Binding-site contacts:
Ligand atom C6 contacts residue TYR163 of chain 1.C at 3.4 Å (hydrophobic).
Ligand atom CBA contacts residue GLU123 of chain 1.C at 3.4 Å.
Ligand atom C2 contacts residue SER166 of chain 1.C at 3.1 Å.
Ligand atom CBC contacts residue PRO132 of chain 1.A at 3.6 Å (hydrophobic).
Ligand atom N6 contacts residue ASP150 of chain 1.A at 2.9 Å (salt-bridge).
Ligand atom CAM contacts residue ASP150 of chain 1.A at 3.6 Å.
Ligand atom N9 contacts residue TYR163 of chain 1.C at 3.7 Å.
Ligand atom CBC contacts residue GLY149 of chain 1.A at 3.3 Å.
Ligand atom N3 contacts residue TYR163 of chain 1.C at 3.3 Å (h-bond).
Ligand atom OAB contacts residue HIS223 of chain 1.C at 3.6 Å.
Ligand atom CAI contacts residue TYR163 of chain 1.C at 3.5 Å (hydrophobic).
Ligand atom N1 contacts residue SER166 of chain 1.C at 2.6 Å (h-bond).
Ligand atom NAK contacts residue ASP150 of chain 1.A at 3.0 Å (salt-bridge).
Ligand atom N6 contacts residue TYR163 of chain 1.C at 3.5 Å.
Ligand atom C5 contacts residue TYR163 of chain 1.C at 3.3 Å (hydrophobic).
Ligand atom C2 contacts residue ALA162 of chain 1.C at 3.5 Å (hydrophobic).
Ligand atom C6 contacts residue SER166 of chain 1.C at 3.6 Å.
Ligand atom N7 contacts residue ASP150 of chain 1.A at 3.6 Å.
Ligand atom CAZ contacts residue TYR163 of chain 1.C at 3.7 Å (hydrophobic).
Ligand atom CBD contacts residue PRO132 of chain 1.A at 3.7 Å (hydrophobic).
Ligand atom CAV contacts residue GLY149 of chain 1.A at 3.7 Å.
Ligand atom OBF contacts residue ASN122 of chain 1.C at 2.9 Å (h-bond).
Ligand atom N6 contacts residue ALA185 of chain 1.A at 2.9 Å (h-bond).
Ligand atom CAX contacts residue HIS223 of chain 1.C at 3.6 Å.
Ligand atom C8 contacts residue TYR163 of chain 1.C at 3.7 Å (hydrophobic).
Ligand atom BR contacts residue ARG148 of chain 1.A at 3.6 Å.
Ligand atom CAV contacts residue PRO132 of chain 1.A at 3.5 Å (hydrophobic).
Ligand atom CAZ contacts residue GLU123 of chain 1.C at 3.4 Å.
Ligand atom CAU contacts residue HIS223 of chain 1.C at 3.5 Å.
Ligand atom N3 contacts residue ALA162 of chain 1.C at 3.5 Å.
Ligand atom CAL contacts residue ASP150 of chain 1.A at 3.4 Å.
Ligand atom OAY contacts residue ALA162 of chain 1.C at 3.2 Å.
Ligand atom CAM contacts residue GLY131 of chain 1.A at 3.7 Å.
Ligand atom N7 contacts residue TYR163 of chain 1.C at 3.3 Å.
Ligand atom OAY contacts residue TYR163 of chain 1.C at 3.3 Å (h-bond).
Ligand atom OBF contacts residue GLU123 of chain 1.C at 3.0 Å (salt-bridge).
Ligand atom OAY contacts residue GLU123 of chain 1.C at 2.4 Å (salt-bridge).
Ligand atom CAM contacts residue GLY149 of chain 1.A at 3.3 Å.
Ligand atom C4 contacts residue TYR163 of chain 1.C at 3.6 Å (hydrophobic).
Ligand atom CAW contacts residue HIS223 of chain 1.C at 3.6 Å.

This small molecule binds to this protein.
Small molecule (SMILES): [N-]=[N+]=NC[C@H]1O[C@@H](n2c(SCC(=O)NCCc3cccc(Br)c3)nc3c(N)ncnc32)[C@H](O)[C@@H]1O

Sequence of chain 1.C:
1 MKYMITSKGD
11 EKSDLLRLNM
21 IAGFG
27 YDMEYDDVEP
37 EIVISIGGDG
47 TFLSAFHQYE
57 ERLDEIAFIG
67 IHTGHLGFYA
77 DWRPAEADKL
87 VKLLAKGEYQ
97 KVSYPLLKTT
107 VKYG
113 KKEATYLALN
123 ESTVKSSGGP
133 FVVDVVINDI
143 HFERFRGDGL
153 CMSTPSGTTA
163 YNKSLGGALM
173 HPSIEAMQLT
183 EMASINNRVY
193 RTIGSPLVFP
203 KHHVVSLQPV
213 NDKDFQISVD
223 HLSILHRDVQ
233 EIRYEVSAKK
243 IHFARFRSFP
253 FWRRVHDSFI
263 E

Sequence of chain 1.A:
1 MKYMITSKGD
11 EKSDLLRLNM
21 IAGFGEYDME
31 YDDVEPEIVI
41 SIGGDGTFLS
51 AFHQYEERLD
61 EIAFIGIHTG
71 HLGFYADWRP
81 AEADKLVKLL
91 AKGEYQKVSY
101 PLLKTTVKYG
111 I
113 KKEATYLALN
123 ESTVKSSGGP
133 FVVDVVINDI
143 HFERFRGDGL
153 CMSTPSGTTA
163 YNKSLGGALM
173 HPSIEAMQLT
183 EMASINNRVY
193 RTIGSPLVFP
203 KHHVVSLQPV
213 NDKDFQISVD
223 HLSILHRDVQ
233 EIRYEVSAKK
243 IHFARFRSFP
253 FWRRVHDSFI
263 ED